The small molecule below binds the protein below.
Small molecule (SMILES): C[C@]12CCc3c(ccc4cc(O)ccc34)[C@@H]1CCC2=O

Sequence of chain 1.B:
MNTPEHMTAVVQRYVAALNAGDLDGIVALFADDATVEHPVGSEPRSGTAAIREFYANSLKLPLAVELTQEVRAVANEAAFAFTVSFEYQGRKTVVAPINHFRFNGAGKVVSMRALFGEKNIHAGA

Binding-site contacts:
Ligand atom C11 contacts residue GLN89 of chain 1.B at 3.6 Å.
Ligand atom C27 contacts residue GLN89 of chain 1.B at 3.6 Å.
Ligand atom C1 contacts residue GLN89 of chain 1.B at 4.0 Å.
Ligand atom C2 contacts residue GLN89 of chain 1.B at 3.6 Å.
Ligand atom C6 contacts residue GLN89 of chain 1.B at 4.5 Å.
Ligand atom C4 contacts residue GLN89 of chain 1.B at 4.2 Å.
Ligand atom O1 contacts residue ARG91 of chain 1.B at 3.8 Å.
Ligand atom C10 contacts residue GLN89 of chain 1.B at 3.4 Å.
Ligand atom C2 contacts residue TYR88 of chain 1.B at 4.3 Å (hydrophobic).
Ligand atom C12 contacts residue GLN89 of chain 1.B at 3.7 Å.
Ligand atom C13 contacts residue GLN89 of chain 1.B at 4.2 Å.
Ligand atom C24 contacts residue GLN89 of chain 1.B at 4.3 Å.
Ligand atom C11 contacts residue TYR88 of chain 1.B at 4.3 Å (hydrophobic).
Ligand atom C10 contacts residue TYR88 of chain 1.B at 3.8 Å (hydrophobic).
Ligand atom C3 contacts residue TYR88 of chain 1.B at 4.5 Å (hydrophobic).
Ligand atom C16 contacts residue GLN89 of chain 1.B at 4.3 Å.
Ligand atom C3 contacts residue GLN89 of chain 1.B at 3.5 Å.
Ligand atom O1 contacts residue TYR88 of chain 1.B at 4.5 Å.